Sequence of chain 2.B:
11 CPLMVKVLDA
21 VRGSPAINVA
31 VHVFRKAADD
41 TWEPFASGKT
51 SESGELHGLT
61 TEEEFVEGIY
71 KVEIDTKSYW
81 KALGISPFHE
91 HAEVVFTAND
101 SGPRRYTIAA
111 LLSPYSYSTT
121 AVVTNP

Binding-site contacts:
Ligand atom C12 contacts residue LEU18 of chain 1.B at 3.2 Å (hydrophobic).
Ligand atom O10 contacts residue TCW1 of chain 2.C at 0.9 Å.
Ligand atom O10 contacts residue LEU18 of chain 2.B at 3.7 Å.
Ligand atom C16 contacts residue ALA109 of chain 1.B at 3.7 Å (hydrophobic).
Ligand atom O13 contacts residue ALA109 of chain 2.B at 3.2 Å.
Ligand atom C4 contacts residue TCW1 of chain 2.C at 0.9 Å.
Ligand atom C2 contacts residue LYS16 of chain 1.B at 3.5 Å.
Ligand atom C2 contacts residue TCW1 of chain 2.C at 0.8 Å.
Ligand atom O11 contacts residue LYS16 of chain 2.B at 3.1 Å (salt-bridge).
Ligand atom O13 contacts residue THR120 of chain 2.B at 2.6 Å.
Ligand atom O8 contacts residue TCW1 of chain 2.C at 0.5 Å (h-bond).
Ligand atom O7 contacts residue TCW1 of chain 2.C at 0.9 Å (h-bond).
Ligand atom C1 contacts residue LYS16 of chain 1.B at 3.4 Å.
Ligand atom C3 contacts residue LEU18 of chain 1.B at 3.5 Å (hydrophobic).
Ligand atom O7 contacts residue LYS16 of chain 1.B at 3.2 Å (salt-bridge).
Ligand atom O8 contacts residue LYS16 of chain 2.B at 2.6 Å (salt-bridge).
Ligand atom C15 contacts residue ALA109 of chain 1.B at 3.8 Å (hydrophobic).
Ligand atom O11 contacts residue TCW1 of chain 2.C at 0.9 Å (h-bond).
Ligand atom N9 contacts residue TCW1 of chain 2.C at 0.8 Å.
Ligand atom C5 contacts residue TCW1 of chain 2.C at 0.5 Å.
Ligand atom C20 contacts residue SER118 of chain 1.B at 3.6 Å.
Ligand atom C15 contacts residue TCW1 of chain 2.C at 2.0 Å.
Ligand atom C1 contacts residue LYS16 of chain 2.B at 3.5 Å.
Ligand atom C14 contacts residue TCW1 of chain 2.C at 1.7 Å.
Ligand atom C19 contacts residue TCW1 of chain 2.C at 1.2 Å.
Ligand atom C12 contacts residue ALA109 of chain 2.B at 3.7 Å (hydrophobic).
Ligand atom C17 contacts residue TCW1 of chain 2.C at 1.4 Å.
Ligand atom C3 contacts residue TCW1 of chain 2.C at 0.8 Å.
Ligand atom C18 contacts residue TCW1 of chain 2.C at 0.4 Å.
Ligand atom O13 contacts residue LEU18 of chain 1.B at 3.2 Å.
Ligand atom C20 contacts residue TCW1 of chain 2.C at 2.8 Å.
Ligand atom C16 contacts residue TCW1 of chain 2.C at 1.7 Å.
Ligand atom C6 contacts residue TCW1 of chain 2.C at 1.1 Å.
Ligand atom C4 contacts residue LEU18 of chain 1.B at 3.5 Å (hydrophobic).
Ligand atom O8 contacts residue LYS16 of chain 1.B at 3.0 Å (salt-bridge).
Ligand atom C1 contacts residue TCW1 of chain 2.C at 0.5 Å.
Ligand atom C12 contacts residue TCW1 of chain 2.C at 2.2 Å.
Ligand atom C12 contacts residue THR120 of chain 2.B at 3.8 Å.
Ligand atom O13 contacts residue TCW1 of chain 2.C at 2.7 Å (h-bond).
Ligand atom O10 contacts residue ALA109 of chain 1.B at 3.4 Å.

Sequence of chain 1.B:
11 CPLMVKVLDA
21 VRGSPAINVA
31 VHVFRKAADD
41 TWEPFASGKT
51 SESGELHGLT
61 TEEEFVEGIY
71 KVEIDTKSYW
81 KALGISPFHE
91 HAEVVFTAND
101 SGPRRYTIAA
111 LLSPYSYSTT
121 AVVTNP

This protein binds this small molecule.
Small molecule (SMILES): Cc1ccc(C(=O)c2cc(O)c(O)c([N+](=O)[O-])c2)cc1